Binding-site contacts:
Ligand atom OAD contacts residue VAL102 of chain 1.A at 3.6 Å.
Ligand atom NAK contacts residue VAL102 of chain 1.A at 3.6 Å.
Ligand atom NAA contacts residue THR149 of chain 1.A at 3.1 Å (h-bond).
Ligand atom CAS contacts residue LEU203 of chain 1.A at 3.7 Å (hydrophobic).
Ligand atom CAN contacts residue LEU203 of chain 1.A at 3.9 Å (hydrophobic).
Ligand atom CAJ contacts residue LEU57 of chain 1.A at 4.1 Å (hydrophobic).
Ligand atom CAF contacts residue VAL65 of chain 1.A at 4.1 Å (hydrophobic).
Ligand atom NAB contacts residue TYR151 of chain 1.A at 3.7 Å.
Ligand atom CAM contacts residue LEU203 of chain 1.A at 3.3 Å (hydrophobic).
Ligand atom CAG contacts residue LEU57 of chain 1.A at 3.4 Å (hydrophobic).
Ligand atom CAM contacts residue THR149 of chain 1.A at 3.6 Å.
Ligand atom CAJ contacts residue LEU203 of chain 1.A at 4.0 Å (hydrophobic).
Ligand atom CAM contacts residue SER220 of chain 1.A at 4.1 Å.
Ligand atom CAO contacts residue GLY58 of chain 1.A at 3.9 Å.
Ligand atom CAP contacts residue VAL65 of chain 1.A at 4.0 Å (hydrophobic).
Ligand atom CAN contacts residue VAL152 of chain 1.A at 3.8 Å (hydrophobic).
Ligand atom CAR contacts residue LEU203 of chain 1.A at 3.7 Å (hydrophobic).
Ligand atom OAD contacts residue GLU150 of chain 1.A at 3.3 Å (salt-bridge).
Ligand atom OAC contacts residue SER220 of chain 1.A at 3.5 Å.
Ligand atom CAO contacts residue LEU57 of chain 1.A at 3.9 Å (hydrophobic).
Ligand atom CAM contacts residue GLU150 of chain 1.A at 3.7 Å.
Ligand atom CAI contacts residue PRO156 of chain 1.A at 3.7 Å (hydrophobic).
Ligand atom NAB contacts residue GLY155 of chain 1.A at 3.7 Å.
Ligand atom NAA contacts residue LEU203 of chain 1.A at 3.6 Å.
Ligand atom CAH contacts residue VAL65 of chain 1.A at 3.8 Å (hydrophobic).
Ligand atom OAC contacts residue LYS104 of chain 1.A at 2.9 Å (salt-bridge).
Ligand atom NAK contacts residue LEU203 of chain 1.A at 3.3 Å.
Ligand atom CAI contacts residue LEU57 of chain 1.A at 4.1 Å (hydrophobic).
Ligand atom CAS contacts residue VAL102 of chain 1.A at 3.7 Å (hydrophobic).
Ligand atom CAN contacts residue VAL102 of chain 1.A at 3.7 Å (hydrophobic).
Ligand atom OAC contacts residue LEU203 of chain 1.A at 3.6 Å.
Ligand atom OAD contacts residue TYR151 of chain 1.A at 3.6 Å.
Ligand atom OAD contacts residue LEU203 of chain 1.A at 3.7 Å.
Ligand atom NAB contacts residue VAL152 of chain 1.A at 3.2 Å (h-bond).
Ligand atom CAG contacts residue PRO156 of chain 1.A at 4.1 Å (hydrophobic).
Ligand atom NAA contacts residue GLU150 of chain 1.A at 3.1 Å (salt-bridge).
Ligand atom NAK contacts residue GLU150 of chain 1.A at 3.3 Å (salt-bridge).
Ligand atom OAD contacts residue VAL152 of chain 1.A at 2.9 Å (h-bond).
Ligand atom CAM contacts residue LYS104 of chain 1.A at 3.8 Å.
Ligand atom CAR contacts residue VAL102 of chain 1.A at 3.8 Å (hydrophobic).

Sequence of chain 1.A:
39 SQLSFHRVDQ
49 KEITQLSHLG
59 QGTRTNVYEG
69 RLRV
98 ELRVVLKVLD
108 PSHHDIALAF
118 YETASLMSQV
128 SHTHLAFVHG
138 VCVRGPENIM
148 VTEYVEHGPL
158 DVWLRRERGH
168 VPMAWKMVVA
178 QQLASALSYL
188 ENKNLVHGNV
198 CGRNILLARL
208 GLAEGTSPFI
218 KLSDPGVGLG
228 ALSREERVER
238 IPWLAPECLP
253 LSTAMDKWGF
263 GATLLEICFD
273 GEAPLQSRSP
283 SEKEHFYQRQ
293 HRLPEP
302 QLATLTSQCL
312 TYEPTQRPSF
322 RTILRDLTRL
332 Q

This small molecule binds to this protein.
Small molecule (SMILES): NC(=O)Nc1sc(-c2ccccc2)cc1C(N)=O